Binding-site contacts:
Ligand atom O1B contacts residue ARG179 of chain 1.A at 3.5 Å (salt-bridge).
Ligand atom O1A contacts residue TYR113 of chain 1.A at 3.5 Å.
Ligand atom C3D contacts residue TYR147 of chain 1.A at 3.3 Å (hydrophobic).
Ligand atom O2B contacts residue LEU114 of chain 1.A at 3.6 Å.
Ligand atom CAC contacts residue ARG179 of chain 1.A at 3.6 Å.
Ligand atom C3C contacts residue GLY178 of chain 1.A at 3.4 Å.
Ligand atom O2A contacts residue LYS151 of chain 1.A at 3.1 Å (salt-bridge).
Ligand atom CMC contacts residue GLY178 of chain 1.A at 3.3 Å.
Ligand atom O1A contacts residue TRP200 of chain 1.A at 3.4 Å.
Ligand atom CAC contacts residue GLY178 of chain 1.A at 3.4 Å.
Ligand atom CMC contacts residue ILE215 of chain 1.A at 3.4 Å (hydrophobic).
Ligand atom C2C contacts residue GLY178 of chain 1.A at 3.5 Å.
Ligand atom NA contacts residue HIS174 of chain 1.A at 3.1 Å (h-bond).
Ligand atom O2D contacts residue SER225 of chain 1.A at 3.4 Å (h-bond).
Ligand atom CBA contacts residue ILE171 of chain 1.A at 3.4 Å (hydrophobic).
Ligand atom CGD contacts residue SER225 of chain 1.A at 3.3 Å.
Ligand atom CHD contacts residue MET219 of chain 1.A at 3.6 Å (hydrophobic).
Ligand atom FE contacts residue HIS174 of chain 1.A at 2.5 Å.
Ligand atom ND contacts residue HIS174 of chain 1.A at 3.0 Å (h-bond).
Ligand atom O2A contacts residue TRP200 of chain 1.A at 3.5 Å.
Ligand atom C4D contacts residue HIS174 of chain 1.A at 3.3 Å.
Ligand atom CBD contacts residue TYR147 of chain 1.A at 3.2 Å (hydrophobic).
Ligand atom CMD contacts residue LEU204 of chain 1.A at 3.5 Å (hydrophobic).
Ligand atom O2D contacts residue MET149 of chain 1.A at 3.6 Å.
Ligand atom C2D contacts residue MET219 of chain 1.A at 3.5 Å (hydrophobic).
Ligand atom CMA contacts residue MET149 of chain 1.A at 3.4 Å (hydrophobic).
Ligand atom CAD contacts residue TYR147 of chain 1.A at 2.6 Å (hydrophobic).
Ligand atom CGA contacts residue TRP200 of chain 1.A at 3.4 Å (hydrophobic).
Ligand atom C2D contacts residue TYR147 of chain 1.A at 3.6 Å (hydrophobic).
Ligand atom NC contacts residue HIS174 of chain 1.A at 3.4 Å (h-bond).
Ligand atom CHA contacts residue HIS174 of chain 1.A at 3.5 Å.
Ligand atom CMB contacts residue SER111 of chain 1.A at 3.3 Å.
Ligand atom CMD contacts residue TYR147 of chain 1.A at 3.2 Å (hydrophobic).
Ligand atom O1D contacts residue SER225 of chain 1.A at 2.7 Å (h-bond).
Ligand atom O2A contacts residue TRP159 of chain 1.A at 3.6 Å.
Ligand atom O2D contacts residue HIS174 of chain 1.A at 3.5 Å.
Ligand atom O1C contacts residue GLN187 of chain 1.A at 2.9 Å (h-bond).
Ligand atom NB contacts residue HIS174 of chain 1.A at 3.4 Å (h-bond).
Ligand atom C1A contacts residue HIS174 of chain 1.A at 3.5 Å.
Ligand atom CBC contacts residue GLN187 of chain 1.A at 3.6 Å.

Sequence of chain 1.A:
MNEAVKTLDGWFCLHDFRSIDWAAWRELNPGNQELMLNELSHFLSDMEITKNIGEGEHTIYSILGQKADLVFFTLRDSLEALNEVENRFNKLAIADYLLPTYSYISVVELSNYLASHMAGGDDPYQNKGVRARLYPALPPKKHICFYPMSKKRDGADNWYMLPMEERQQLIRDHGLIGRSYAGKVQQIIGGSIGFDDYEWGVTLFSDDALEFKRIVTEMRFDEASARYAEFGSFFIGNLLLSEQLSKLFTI

The protein below binds the small molecule below.
Small molecule (SMILES): CC1=C(CCC(=O)O)C2=Cc3c(CCC(=O)O)c(C)c4n3[Fe@]35n6c(c(C)c(CCC(=O)O)c6=CC1=[N+]23)=CC1=[N+]5C(=C4)C(C)=C1CCC(=O)O